Sequence of chain 1.T:
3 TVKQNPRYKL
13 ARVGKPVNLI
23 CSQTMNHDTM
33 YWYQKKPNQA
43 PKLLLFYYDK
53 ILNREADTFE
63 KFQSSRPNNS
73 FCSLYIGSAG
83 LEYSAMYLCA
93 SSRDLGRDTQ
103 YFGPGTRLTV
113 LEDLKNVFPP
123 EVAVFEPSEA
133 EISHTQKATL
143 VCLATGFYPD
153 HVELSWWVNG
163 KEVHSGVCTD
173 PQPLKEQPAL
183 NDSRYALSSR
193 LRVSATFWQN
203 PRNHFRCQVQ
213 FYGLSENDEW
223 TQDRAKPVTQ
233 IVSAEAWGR

Sequence of chain 1.P:
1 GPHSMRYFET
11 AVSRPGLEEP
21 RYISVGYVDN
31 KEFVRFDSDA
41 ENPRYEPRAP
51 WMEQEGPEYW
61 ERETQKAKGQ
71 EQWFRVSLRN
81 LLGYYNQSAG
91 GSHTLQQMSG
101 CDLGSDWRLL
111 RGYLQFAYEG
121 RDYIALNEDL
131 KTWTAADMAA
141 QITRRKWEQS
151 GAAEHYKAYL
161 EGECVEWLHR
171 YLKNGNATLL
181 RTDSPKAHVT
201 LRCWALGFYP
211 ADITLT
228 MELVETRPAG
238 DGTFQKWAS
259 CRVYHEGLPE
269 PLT

Binding-site contacts:
Ligand atom O contacts residue TRP73 of chain 1.P at 3.1 Å (h-bond).
Ligand atom OE1 contacts residue SER150 of chain 1.P at 2.7 Å (h-bond).
Ligand atom CG2 contacts residue VAL76 of chain 1.P at 3.3 Å (hydrophobic).
Ligand atom O contacts residue TYR159 of chain 1.P at 2.7 Å (h-bond).
Ligand atom O contacts residue ASN80 of chain 1.P at 3.4 Å.
Ligand atom O contacts residue LYS146 of chain 1.P at 3.3 Å (salt-bridge).
Ligand atom OG1 contacts residue ASN55 of chain 1.T at 2.8 Å (h-bond).
Ligand atom OXT contacts residue THR143 of chain 1.P at 2.9 Å (h-bond).
Ligand atom N contacts residue GLU63 of chain 1.P at 2.8 Å (salt-bridge).
Ligand atom OD1 contacts residue TYR159 of chain 1.P at 3.3 Å.
Ligand atom O contacts residue TRP73 of chain 1.P at 3.1 Å (h-bond).
Ligand atom CB contacts residue TYR156 of chain 1.P at 3.4 Å (hydrophobic).
Ligand atom ND2 contacts residue GLN97 of chain 1.P at 2.8 Å (h-bond).
Ligand atom O contacts residue TRP147 of chain 1.P at 2.8 Å (h-bond).
Ligand atom C contacts residue TRP73 of chain 1.P at 3.4 Å (hydrophobic).
Ligand atom N contacts residue TYR156 of chain 1.P at 3.3 Å (h-bond).
Ligand atom O contacts residue LYS66 of chain 1.P at 3.0 Å (salt-bridge).
Ligand atom OE2 contacts residue ARG56 of chain 1.T at 2.9 Å (salt-bridge).
Ligand atom O contacts residue TRP147 of chain 1.P at 3.0 Å (h-bond).
Ligand atom OE1 contacts residue ARG56 of chain 1.T at 3.2 Å (salt-bridge).
Ligand atom CA contacts residue LEU54 of chain 1.T at 3.4 Å (hydrophobic).
Ligand atom CG contacts residue GLN70 of chain 1.P at 3.4 Å.
Ligand atom CG contacts residue LEU54 of chain 1.T at 3.4 Å (hydrophobic).
Ligand atom OG1 contacts residue LEU54 of chain 1.T at 3.3 Å (h-bond).
Ligand atom ND2 contacts residue GLN70 of chain 1.P at 3.1 Å (h-bond).
Ligand atom O contacts residue TYR84 of chain 1.P at 3.1 Å (h-bond).
Ligand atom OD1 contacts residue GLN97 of chain 1.P at 3.2 Å (h-bond).
Ligand atom CB contacts residue GLU63 of chain 1.P at 3.4 Å.
Ligand atom N contacts residue TYR7 of chain 1.P at 3.4 Å (h-bond).
Ligand atom N contacts residue SER77 of chain 1.P at 3.4 Å (h-bond).
Ligand atom OG contacts residue GLU63 of chain 1.P at 2.9 Å (salt-bridge).
Ligand atom OE1 contacts residue LYS146 of chain 1.P at 3.1 Å (salt-bridge).
Ligand atom N contacts residue LEU54 of chain 1.T at 3.0 Å (h-bond).
Ligand atom C contacts residue TYR84 of chain 1.P at 3.3 Å (hydrophobic).
Ligand atom CB contacts residue SER77 of chain 1.P at 3.4 Å.
Ligand atom N contacts residue GLN70 of chain 1.P at 2.8 Å (h-bond).
Ligand atom ND2 contacts residue TRP73 of chain 1.P at 3.4 Å.
Ligand atom OXT contacts residue TYR84 of chain 1.P at 2.7 Å (h-bond).
Ligand atom CB contacts residue GLN70 of chain 1.P at 3.4 Å.
Ligand atom O contacts residue GLN70 of chain 1.P at 2.8 Å (h-bond).

This small molecule binds to this protein.
Small molecule (SMILES): CCC(=O)N[C@@H](CO)C(=O)N[C@@H](CC(N)=O)C(=O)N[C@@H](CCC(=O)O)C(=O)N[C@@H](CC(N)=O)C(=O)N[C@@H](CCSC)C(=O)N[C@@H](CCC(=O)O)C(=O)N[C@H](C(=O)N[C@@H](CCSC)C(=O)O)[C@@H](C)O